Sequence of chain 1.C:
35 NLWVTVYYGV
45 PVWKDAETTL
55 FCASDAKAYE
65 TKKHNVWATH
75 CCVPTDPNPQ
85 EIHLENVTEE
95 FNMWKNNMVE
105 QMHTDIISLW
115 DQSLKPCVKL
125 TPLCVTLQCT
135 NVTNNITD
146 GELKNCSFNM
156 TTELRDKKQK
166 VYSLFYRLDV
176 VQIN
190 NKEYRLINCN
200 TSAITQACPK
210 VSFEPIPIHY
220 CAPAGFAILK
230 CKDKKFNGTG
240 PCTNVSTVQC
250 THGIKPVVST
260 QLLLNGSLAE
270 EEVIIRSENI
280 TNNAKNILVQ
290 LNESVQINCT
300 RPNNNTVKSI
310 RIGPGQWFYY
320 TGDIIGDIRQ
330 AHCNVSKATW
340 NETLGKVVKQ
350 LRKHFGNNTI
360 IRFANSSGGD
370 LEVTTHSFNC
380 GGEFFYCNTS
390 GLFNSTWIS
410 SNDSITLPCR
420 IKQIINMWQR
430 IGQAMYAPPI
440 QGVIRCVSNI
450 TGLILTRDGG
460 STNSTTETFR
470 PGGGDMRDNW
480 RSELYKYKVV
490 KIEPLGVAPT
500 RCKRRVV

Sequence of chain 1.A:
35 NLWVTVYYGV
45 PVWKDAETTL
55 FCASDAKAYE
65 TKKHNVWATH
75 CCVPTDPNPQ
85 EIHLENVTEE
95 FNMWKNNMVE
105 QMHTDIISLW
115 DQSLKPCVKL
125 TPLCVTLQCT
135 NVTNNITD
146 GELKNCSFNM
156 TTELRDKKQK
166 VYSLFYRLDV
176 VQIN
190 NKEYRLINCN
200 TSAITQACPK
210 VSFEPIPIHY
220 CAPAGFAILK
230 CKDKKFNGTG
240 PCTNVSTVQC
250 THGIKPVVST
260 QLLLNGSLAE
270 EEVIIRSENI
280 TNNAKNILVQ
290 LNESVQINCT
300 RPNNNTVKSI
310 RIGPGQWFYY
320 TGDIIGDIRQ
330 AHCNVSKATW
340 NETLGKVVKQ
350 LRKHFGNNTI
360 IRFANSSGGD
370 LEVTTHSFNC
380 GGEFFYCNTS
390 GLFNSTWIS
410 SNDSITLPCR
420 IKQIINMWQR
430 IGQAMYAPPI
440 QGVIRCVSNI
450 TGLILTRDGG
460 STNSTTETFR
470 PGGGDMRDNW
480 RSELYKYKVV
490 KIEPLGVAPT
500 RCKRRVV

Binding-site contacts:
Ligand atom C5 contacts residue ARG194 of chain 1.A at 4.1 Å.
Ligand atom C1 contacts residue ILE196 of chain 1.A at 4.4 Å (hydrophobic).
Ligand atom C8 contacts residue THR200 of chain 1.A at 3.5 Å.
Ligand atom O7 contacts residue ARG310 of chain 1.C at 3.0 Å (salt-bridge).
Ligand atom C4 contacts residue ASN199 of chain 1.A at 4.2 Å.
Ligand atom O5 contacts residue ASN199 of chain 1.A at 2.4 Å (h-bond).
Ligand atom C7 contacts residue ASN199 of chain 1.A at 3.2 Å.
Ligand atom O5 contacts residue ARG194 of chain 1.A at 2.9 Å (salt-bridge).
Ligand atom C1 contacts residue ASN199 of chain 1.A at 1.5 Å.
Ligand atom N2 contacts residue THR200 of chain 1.A at 3.1 Å (h-bond).
Ligand atom O5 contacts residue ILE196 of chain 1.A at 4.3 Å.
Ligand atom N2 contacts residue ASN199 of chain 1.A at 2.8 Å (h-bond).
Ligand atom C1 contacts residue THR200 of chain 1.A at 3.8 Å.
Ligand atom C6 contacts residue ARG194 of chain 1.A at 4.0 Å.
Ligand atom C5 contacts residue ASN199 of chain 1.A at 3.7 Å.
Ligand atom C1 contacts residue ARG194 of chain 1.A at 3.6 Å.
Ligand atom C8 contacts residue ARG310 of chain 1.C at 4.0 Å.
Ligand atom C7 contacts residue THR200 of chain 1.A at 3.8 Å.
Ligand atom C6 contacts residue VAL176 of chain 1.A at 4.0 Å (hydrophobic).
Ligand atom O7 contacts residue ASN199 of chain 1.A at 3.5 Å (h-bond).
Ligand atom C7 contacts residue ARG310 of chain 1.C at 3.8 Å.
Ligand atom C2 contacts residue THR200 of chain 1.A at 4.0 Å.
Ligand atom O6 contacts residue ARG194 of chain 1.A at 4.1 Å.
Ligand atom C3 contacts residue ASN199 of chain 1.A at 3.8 Å.
Ligand atom C2 contacts residue ASN199 of chain 1.A at 2.4 Å.
Ligand atom C8 contacts residue ILE196 of chain 1.A at 4.1 Å (hydrophobic).
Ligand atom C8 contacts residue ASN199 of chain 1.A at 3.5 Å.
Ligand atom O6 contacts residue VAL176 of chain 1.A at 4.1 Å.

The small molecule below binds the protein below.
Small molecule (SMILES): CC(=O)N[C@H]1[C@H](O[C@H]2[C@H](O)[C@@H](NC(C)=O)CO[C@@H]2CO)O[C@H](CO)[C@@H](O)[C@@H]1O